Binding-site contacts:
Ligand atom C11 contacts residue GLN144 of chain 4.A at 3.9 Å.
Ligand atom CL2 contacts residue ARG136 of chain 4.A at 3.6 Å.
Ligand atom O9B contacts residue VAL94 of chain 4.A at 3.4 Å (h-bond).
Ligand atom O9A contacts residue PHE68 of chain 4.A at 4.0 Å.
Ligand atom C8 contacts residue ILE54 of chain 4.A at 3.7 Å (hydrophobic).
Ligand atom N2 contacts residue ASP37 of chain 4.A at 2.8 Å (salt-bridge).
Ligand atom C2 contacts residue ARG136 of chain 4.A at 3.8 Å.
Ligand atom C10 contacts residue LEU96 of chain 4.A at 3.6 Å (hydrophobic).
Ligand atom C7 contacts residue ILE40 of chain 4.A at 3.9 Å (hydrophobic).
Ligand atom C8 contacts residue VAL36 of chain 4.A at 3.7 Å (hydrophobic).
Ligand atom C10 contacts residue VAL94 of chain 4.A at 3.9 Å (hydrophobic).
Ligand atom O4 contacts residue ASP37 of chain 4.A at 2.5 Å (salt-bridge).
Ligand atom O9A contacts residue VAL36 of chain 4.A at 3.5 Å.
Ligand atom C3 contacts residue ASP37 of chain 4.A at 3.8 Å.
Ligand atom C8 contacts residue VAL62 of chain 4.A at 4.0 Å (hydrophobic).
Ligand atom C7 contacts residue PHE56 of chain 4.A at 3.9 Å (hydrophobic).
Ligand atom C9 contacts residue VAL36 of chain 4.A at 3.7 Å (hydrophobic).
Ligand atom O5 contacts residue SER12 of chain 4.A at 3.7 Å.
Ligand atom N2 contacts residue ARG136 of chain 4.A at 3.9 Å.
Ligand atom C9 contacts residue LEU96 of chain 4.A at 3.9 Å (hydrophobic).
Ligand atom O4 contacts residue ARG136 of chain 4.A at 3.3 Å (salt-bridge).
Ligand atom O9B contacts residue LEU96 of chain 4.A at 3.2 Å.
Ligand atom C4 contacts residue ASP37 of chain 4.A at 3.5 Å.
Ligand atom O2 contacts residue MET140 of chain 4.A at 3.6 Å.
Ligand atom C2 contacts residue ASP37 of chain 4.A at 3.5 Å.
Ligand atom C8 contacts residue ILE40 of chain 4.A at 3.7 Å (hydrophobic).
Ligand atom O5 contacts residue MET140 of chain 4.A at 3.5 Å (h-bond).
Ligand atom C5 contacts residue MET140 of chain 4.A at 3.7 Å (hydrophobic).
Ligand atom O9A contacts residue ILE64 of chain 4.A at 3.3 Å.
Ligand atom O2 contacts residue ARG136 of chain 4.A at 3.5 Å.
Ligand atom C3 contacts residue MET140 of chain 4.A at 3.9 Å (hydrophobic).
Ligand atom N9 contacts residue LEU96 of chain 4.A at 3.5 Å.
Ligand atom CL1 contacts residue PHE56 of chain 4.A at 3.4 Å.
Ligand atom N9 contacts residue VAL36 of chain 4.A at 3.5 Å.
Ligand atom C11 contacts residue VAL94 of chain 4.A at 4.0 Å (hydrophobic).
Ligand atom O9B contacts residue VAL36 of chain 4.A at 3.9 Å.
Ligand atom O5 contacts residue GLN144 of chain 4.A at 2.9 Å (h-bond).
Ligand atom CL1 contacts residue ILE40 of chain 4.A at 4.0 Å.
Ligand atom C1 contacts residue ASP37 of chain 4.A at 3.4 Å.
Ligand atom C9 contacts residue VAL62 of chain 4.A at 4.1 Å (hydrophobic).

This small molecule binds to this protein.
Small molecule (SMILES): O=C(N[C@H](CO)[C@H](O)c1ccc([N+](=O)[O-])cc1)C(Cl)Cl

Sequence of chain 4.A:
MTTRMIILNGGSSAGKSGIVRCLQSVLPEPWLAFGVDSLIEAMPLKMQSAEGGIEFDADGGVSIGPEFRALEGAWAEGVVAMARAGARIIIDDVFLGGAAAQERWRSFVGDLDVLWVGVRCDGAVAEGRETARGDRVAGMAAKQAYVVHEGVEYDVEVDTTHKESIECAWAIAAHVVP